Binding-site contacts:
Ligand atom O5 contacts residue LP41 of chain 1.R at 3.8 Å.
Ligand atom C20 contacts residue ILE108 of chain 1.D at 3.8 Å (hydrophobic).
Ligand atom O43 contacts residue LYS106 of chain 1.D at 2.8 Å (salt-bridge).
Ligand atom C41 contacts residue MYR1 of chain 1.U at 3.8 Å.
Ligand atom C18 contacts residue GLU437 of chain 1.A at 3.5 Å.
Ligand atom O6 contacts residue LP41 of chain 1.R at 1.4 Å.
Ligand atom C28 contacts residue LYS106 of chain 1.D at 3.4 Å.
Ligand atom C20 contacts residue DAO1 of chain 1.T at 3.8 Å.
Ligand atom O42 contacts residue LYS106 of chain 1.D at 3.1 Å (salt-bridge).
Ligand atom C5 contacts residue LP41 of chain 1.R at 3.5 Å.
Ligand atom C41 contacts residue PHE135 of chain 1.D at 3.5 Å (hydrophobic).
Ligand atom C30 contacts residue ILE108 of chain 1.D at 3.5 Å (hydrophobic).
Ligand atom C31 contacts residue PHE110 of chain 1.D at 3.8 Å (hydrophobic).
Ligand atom C32 contacts residue PHE105 of chain 1.D at 3.4 Å (hydrophobic).
Ligand atom O7 contacts residue LP41 of chain 1.R at 3.8 Å.
Ligand atom C24 contacts residue GLU437 of chain 1.A at 3.5 Å.
Ligand atom C25 contacts residue LEU71 of chain 1.D at 3.6 Å (hydrophobic).
Ligand atom O42 contacts residue SER413 of chain 1.A at 3.8 Å.
Ligand atom O43 contacts residue ILE108 of chain 1.D at 3.8 Å.
Ligand atom O7 contacts residue DAO1 of chain 1.T at 3.4 Å.
Ligand atom C27 contacts residue PHE438 of chain 1.A at 3.7 Å (hydrophobic).
Ligand atom C21 contacts residue GLU437 of chain 1.A at 3.4 Å.
Ligand atom O4 contacts residue LYS106 of chain 1.D at 3.1 Å (salt-bridge).
Ligand atom O44 contacts residue GLN434 of chain 1.A at 3.2 Å (h-bond).
Ligand atom C6 contacts residue LP41 of chain 1.R at 2.3 Å.
Ligand atom C19 contacts residue DAO1 of chain 1.T at 3.8 Å.
Ligand atom C23 contacts residue PHE110 of chain 1.D at 3.7 Å (hydrophobic).
Ligand atom C27 contacts residue LEU71 of chain 1.D at 3.8 Å (hydrophobic).
Ligand atom C26 contacts residue PHE438 of chain 1.A at 3.7 Å (hydrophobic).
Ligand atom O3 contacts residue LP41 of chain 1.R at 3.5 Å.
Ligand atom C24 contacts residue LEU71 of chain 1.D at 3.5 Å (hydrophobic).
Ligand atom C39 contacts residue LP41 of chain 1.R at 3.7 Å.
Ligand atom C37 contacts residue LP41 of chain 1.R at 3.7 Å.
Ligand atom C26 contacts residue PHE110 of chain 1.D at 3.6 Å (hydrophobic).
Ligand atom C8 contacts residue SER413 of chain 1.A at 3.5 Å.
Ligand atom C27 contacts residue VAL66 of chain 1.D at 3.5 Å (hydrophobic).
Ligand atom O43 contacts residue PHE105 of chain 1.D at 3.4 Å.
Ligand atom C19 contacts residue ARG74 of chain 1.D at 3.4 Å.
Ligand atom C4 contacts residue LP41 of chain 1.R at 3.7 Å.
Ligand atom O4 contacts residue PHE105 of chain 1.D at 3.1 Å.

Sequence of chain 1.A:
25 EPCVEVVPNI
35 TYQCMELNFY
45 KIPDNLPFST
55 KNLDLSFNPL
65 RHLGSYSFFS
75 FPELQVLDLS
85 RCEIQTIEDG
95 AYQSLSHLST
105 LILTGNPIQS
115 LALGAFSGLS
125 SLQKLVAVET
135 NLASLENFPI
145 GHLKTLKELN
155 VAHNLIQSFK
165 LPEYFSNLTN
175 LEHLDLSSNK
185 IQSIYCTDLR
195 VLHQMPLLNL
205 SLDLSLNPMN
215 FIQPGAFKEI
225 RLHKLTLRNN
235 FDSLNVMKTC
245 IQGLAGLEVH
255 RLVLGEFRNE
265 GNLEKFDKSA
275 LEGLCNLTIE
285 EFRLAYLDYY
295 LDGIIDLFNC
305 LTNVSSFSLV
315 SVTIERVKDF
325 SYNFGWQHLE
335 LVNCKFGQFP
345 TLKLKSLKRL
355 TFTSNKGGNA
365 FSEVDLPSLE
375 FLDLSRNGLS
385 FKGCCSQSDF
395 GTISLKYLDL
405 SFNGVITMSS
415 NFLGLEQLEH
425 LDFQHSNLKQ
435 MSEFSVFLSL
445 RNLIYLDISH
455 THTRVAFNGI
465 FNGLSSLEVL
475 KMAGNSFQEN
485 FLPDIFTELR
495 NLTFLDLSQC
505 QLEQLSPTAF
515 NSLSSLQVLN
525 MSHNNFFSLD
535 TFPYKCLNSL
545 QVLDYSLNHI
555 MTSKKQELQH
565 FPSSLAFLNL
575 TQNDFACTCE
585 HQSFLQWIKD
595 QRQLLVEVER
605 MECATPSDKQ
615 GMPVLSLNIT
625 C

The small molecule below binds the protein below.
Small molecule (SMILES): CCCCCCCCCCC[C@@H](O)CC(=O)N[C@H]1[C@@H](OP(=O)(O)O)O[C@H](CO)[C@@H](O)[C@@H]1OC(=O)C[C@H](O)CCCCCCCCCCC

Sequence of chain 1.D:
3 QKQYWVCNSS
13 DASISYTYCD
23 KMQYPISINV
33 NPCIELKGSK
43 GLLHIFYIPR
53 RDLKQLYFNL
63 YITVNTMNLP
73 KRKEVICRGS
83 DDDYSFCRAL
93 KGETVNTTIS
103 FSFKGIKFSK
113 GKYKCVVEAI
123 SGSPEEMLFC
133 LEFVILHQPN